The small molecule below binds the protein below.
Small molecule (SMILES): CC(=O)N[C@@H]1[C@@H](O)[C@H](O)[C@@H](CO)O[C@H]1O

Binding-site contacts:
Ligand atom C3 contacts residue ASN1134 of chain 1.A at 3.8 Å.
Ligand atom C4 contacts residue ASN1134 of chain 1.A at 4.2 Å.
Ligand atom C2 contacts residue ASN1134 of chain 1.A at 2.5 Å.
Ligand atom O7 contacts residue ASN1134 of chain 1.A at 4.3 Å.
Ligand atom C7 contacts residue ASN1134 of chain 1.A at 3.8 Å.
Ligand atom N2 contacts residue ASN1134 of chain 1.A at 2.9 Å (h-bond).
Ligand atom C5 contacts residue ASN1134 of chain 1.A at 3.7 Å.
Ligand atom C1 contacts residue ASN1134 of chain 1.A at 1.4 Å.
Ligand atom O5 contacts residue ASN1134 of chain 1.A at 2.4 Å (h-bond).

Sequence of chain 1.A:
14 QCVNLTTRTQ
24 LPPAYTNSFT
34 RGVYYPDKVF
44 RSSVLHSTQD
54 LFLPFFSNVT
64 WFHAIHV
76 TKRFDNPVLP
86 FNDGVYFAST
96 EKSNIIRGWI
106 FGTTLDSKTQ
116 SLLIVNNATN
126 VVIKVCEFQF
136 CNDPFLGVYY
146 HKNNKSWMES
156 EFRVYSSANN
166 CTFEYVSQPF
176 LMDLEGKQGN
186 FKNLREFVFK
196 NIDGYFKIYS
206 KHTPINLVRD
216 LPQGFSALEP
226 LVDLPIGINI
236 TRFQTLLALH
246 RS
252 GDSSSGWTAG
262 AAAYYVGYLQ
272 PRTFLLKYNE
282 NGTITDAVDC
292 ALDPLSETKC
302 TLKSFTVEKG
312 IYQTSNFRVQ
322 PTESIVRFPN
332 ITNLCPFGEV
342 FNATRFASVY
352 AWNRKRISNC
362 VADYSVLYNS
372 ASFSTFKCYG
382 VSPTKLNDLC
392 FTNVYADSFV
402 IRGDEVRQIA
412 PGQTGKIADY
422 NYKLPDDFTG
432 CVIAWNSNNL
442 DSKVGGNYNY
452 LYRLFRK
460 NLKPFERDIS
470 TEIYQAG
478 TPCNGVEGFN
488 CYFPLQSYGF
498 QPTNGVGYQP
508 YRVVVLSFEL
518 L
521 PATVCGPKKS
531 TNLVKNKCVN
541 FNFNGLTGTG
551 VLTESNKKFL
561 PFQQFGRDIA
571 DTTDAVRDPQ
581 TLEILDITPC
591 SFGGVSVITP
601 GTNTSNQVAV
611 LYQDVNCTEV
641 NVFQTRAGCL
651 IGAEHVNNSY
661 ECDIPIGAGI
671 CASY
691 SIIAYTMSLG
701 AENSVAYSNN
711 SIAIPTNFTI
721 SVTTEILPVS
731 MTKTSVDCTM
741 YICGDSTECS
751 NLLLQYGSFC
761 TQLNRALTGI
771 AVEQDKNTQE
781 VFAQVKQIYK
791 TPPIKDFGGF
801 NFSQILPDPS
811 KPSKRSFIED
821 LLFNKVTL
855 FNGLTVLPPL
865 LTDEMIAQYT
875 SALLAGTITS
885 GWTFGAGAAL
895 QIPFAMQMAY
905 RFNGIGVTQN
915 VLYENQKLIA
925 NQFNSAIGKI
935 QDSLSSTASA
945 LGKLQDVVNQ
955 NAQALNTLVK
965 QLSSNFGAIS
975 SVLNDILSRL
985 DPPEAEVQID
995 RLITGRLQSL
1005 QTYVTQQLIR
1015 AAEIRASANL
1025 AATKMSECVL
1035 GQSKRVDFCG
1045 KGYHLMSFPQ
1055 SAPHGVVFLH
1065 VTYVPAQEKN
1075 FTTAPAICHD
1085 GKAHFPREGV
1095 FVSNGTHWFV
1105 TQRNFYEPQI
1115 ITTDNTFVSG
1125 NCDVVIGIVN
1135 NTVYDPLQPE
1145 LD